Binding-site contacts:
Ligand atom C19 contacts residue ASP113 of chain 1.B at 3.7 Å.
Ligand atom C16 contacts residue TYR114 of chain 1.B at 3.2 Å (hydrophobic).
Ligand atom N09 contacts residue GLY33 of chain 1.A at 3.2 Å (h-bond).
Ligand atom N12 contacts residue TYR145 of chain 1.B at 3.6 Å (h-bond).
Ligand atom N12 contacts residue GLY135 of chain 1.B at 2.9 Å (h-bond).
Ligand atom O42 contacts residue GLY137 of chain 1.B at 3.0 Å (h-bond).
Ligand atom N18 contacts residue ASP113 of chain 1.B at 2.9 Å (salt-bridge).
Ligand atom C43 contacts residue GLY137 of chain 1.B at 3.0 Å.
Ligand atom C45 contacts residue GLY137 of chain 1.B at 3.7 Å.
Ligand atom O42 contacts residue GLY135 of chain 1.B at 3.5 Å (h-bond).
Ligand atom N12 contacts residue SER119 of chain 1.B at 3.1 Å (h-bond).
Ligand atom C07 contacts residue ASN136 of chain 1.B at 3.6 Å.
Ligand atom O40 contacts residue VAL139 of chain 1.B at 3.6 Å.
Ligand atom C04 contacts residue GLY135 of chain 1.B at 3.2 Å.
Ligand atom C15 contacts residue TYR145 of chain 1.B at 3.8 Å (hydrophobic).
Ligand atom C16 contacts residue ASP113 of chain 1.B at 3.6 Å.
Ligand atom N09 contacts residue ASN136 of chain 1.B at 2.7 Å (h-bond).
Ligand atom C01 contacts residue TYR145 of chain 1.B at 3.7 Å (hydrophobic).
Ligand atom C14 contacts residue TYR145 of chain 1.B at 3.7 Å (hydrophobic).
Ligand atom O42 contacts residue TYR145 of chain 1.B at 2.8 Å (h-bond).
Ligand atom N47 contacts residue SER36 of chain 1.A at 3.3 Å (h-bond).
Ligand atom C13 contacts residue ALA116 of chain 1.B at 3.7 Å (hydrophobic).
Ligand atom C45 contacts residue PHE35 of chain 1.A at 3.4 Å (hydrophobic).
Ligand atom C08 contacts residue ASN136 of chain 1.B at 3.5 Å.
Ligand atom N21 contacts residue GLY143 of chain 1.B at 3.5 Å (h-bond).
Ligand atom C02 contacts residue TYR145 of chain 1.B at 3.5 Å (hydrophobic).
Ligand atom O11 contacts residue ALA116 of chain 1.B at 3.6 Å.
Ligand atom C13 contacts residue SER119 of chain 1.B at 3.0 Å.
Ligand atom C46 contacts residue PHE35 of chain 1.A at 3.3 Å (hydrophobic).
Ligand atom C07 contacts residue HIS35 of chain 1.B at 3.7 Å.
Ligand atom N09 contacts residue ASP34 of chain 1.A at 3.0 Å (salt-bridge).
Ligand atom C08 contacts residue ASP34 of chain 1.A at 3.2 Å.
Ligand atom N09 contacts residue ASP59 of chain 1.B at 3.8 Å.
Ligand atom C44 contacts residue GLY137 of chain 1.B at 3.8 Å.
Ligand atom C10 contacts residue SER119 of chain 1.B at 3.6 Å.
Ligand atom C05 contacts residue HIS35 of chain 1.B at 3.8 Å.
Ligand atom C10 contacts residue GLY135 of chain 1.B at 3.5 Å.
Ligand atom C14 contacts residue TYR114 of chain 1.B at 3.5 Å (hydrophobic).
Ligand atom N21 contacts residue ASP113 of chain 1.B at 2.9 Å (salt-bridge).
Ligand atom N47 contacts residue PHE35 of chain 1.A at 2.8 Å (h-bond).

This protein binds this small molecule.
Small molecule (SMILES): [H]/N=C(\N)N[C@@H]1CCCCNC(=O)[C@H](CCCCN)NC(=O)[C@H](CCCCN)NC(=O)Cc2ccc(cc2)CNC(=O)CCCNC1=O

Sequence of chain 1.B:
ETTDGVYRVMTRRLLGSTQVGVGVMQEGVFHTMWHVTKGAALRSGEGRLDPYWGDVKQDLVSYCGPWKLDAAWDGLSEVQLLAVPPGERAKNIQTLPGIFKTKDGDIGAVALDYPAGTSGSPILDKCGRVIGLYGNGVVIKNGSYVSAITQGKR

Sequence of chain 1.A:
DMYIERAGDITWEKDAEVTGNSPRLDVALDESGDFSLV